Sequence of chain 2.D:
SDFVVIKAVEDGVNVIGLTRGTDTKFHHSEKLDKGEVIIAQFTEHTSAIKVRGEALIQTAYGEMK

Binding-site contacts:
Ligand atom NE1 contacts residue GLN41 of chain 2.E at 2.9 Å (h-bond).
Ligand atom CB contacts residue THR24 of chain 2.D at 3.5 Å.
Ligand atom OXT contacts residue THR43 of chain 2.E at 2.6 Å (h-bond).
Ligand atom CZ2 contacts residue ALA40 of chain 2.E at 3.9 Å (hydrophobic).
Ligand atom O contacts residue GLY21 of chain 2.D at 3.0 Å (h-bond).
Ligand atom C contacts residue GLY21 of chain 2.D at 3.4 Å.
Ligand atom CZ3 contacts residue HIS28 of chain 2.E at 4.0 Å.
Ligand atom CA contacts residue THR19 of chain 2.D at 3.7 Å.
Ligand atom CD1 contacts residue THR43 of chain 2.E at 3.8 Å.
Ligand atom CA contacts residue GLY21 of chain 2.D at 3.5 Å.
Ligand atom CZ2 contacts residue ILE49 of chain 2.E at 4.0 Å (hydrophobic).
Ligand atom CE2 contacts residue GLN41 of chain 2.E at 4.0 Å.
Ligand atom N contacts residue GLY21 of chain 2.D at 2.8 Å (h-bond).
Ligand atom O contacts residue ARG20 of chain 2.D at 3.4 Å.
Ligand atom O contacts residue SER47 of chain 2.D at 2.9 Å (h-bond).
Ligand atom CD1 contacts residue SER47 of chain 2.D at 3.5 Å.
Ligand atom CA contacts residue SER47 of chain 2.D at 4.0 Å.
Ligand atom OXT contacts residue HIS45 of chain 2.E at 3.9 Å.
Ligand atom N contacts residue ASP23 of chain 2.D at 3.1 Å (salt-bridge).
Ligand atom CE2 contacts residue ALA40 of chain 2.E at 4.0 Å (hydrophobic).
Ligand atom CH2 contacts residue GLY17 of chain 2.E at 3.5 Å.
Ligand atom NE1 contacts residue ALA40 of chain 2.E at 3.8 Å.
Ligand atom CD1 contacts residue GLN41 of chain 2.E at 3.6 Å.
Ligand atom CE3 contacts residue HIS27 of chain 2.E at 3.8 Å.
Ligand atom C contacts residue SER47 of chain 2.D at 3.6 Å.
Ligand atom N contacts residue THR24 of chain 2.D at 2.8 Å (h-bond).
Ligand atom CZ2 contacts residue THR46 of chain 2.E at 4.0 Å.
Ligand atom N contacts residue THR19 of chain 2.D at 2.7 Å (h-bond).
Ligand atom CB contacts residue SER47 of chain 2.D at 3.4 Å.
Ligand atom O contacts residue THR43 of chain 2.E at 3.6 Å.
Ligand atom C contacts residue THR46 of chain 2.E at 3.9 Å.
Ligand atom CZ3 contacts residue GLY17 of chain 2.E at 3.6 Å.
Ligand atom CA contacts residue THR24 of chain 2.D at 3.2 Å.
Ligand atom OXT contacts residue GLY21 of chain 2.D at 3.9 Å.
Ligand atom OXT contacts residue THR46 of chain 2.E at 2.8 Å (h-bond).
Ligand atom C contacts residue THR43 of chain 2.E at 3.5 Å.
Ligand atom CG contacts residue SER47 of chain 2.D at 3.8 Å.
Ligand atom O contacts residue THR19 of chain 2.D at 4.0 Å.
Ligand atom CB contacts residue THR19 of chain 2.D at 3.7 Å.
Ligand atom N contacts residue ARG20 of chain 2.D at 4.0 Å.

A small-molecule ligand and the protein it binds are described below.
Small molecule (SMILES): N[C@@H](Cc1c[nH]c2ccccc12)C(=O)O

Sequence of chain 2.E:
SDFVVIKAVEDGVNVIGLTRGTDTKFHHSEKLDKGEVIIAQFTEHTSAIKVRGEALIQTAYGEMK